Sequence of chain 1.A:
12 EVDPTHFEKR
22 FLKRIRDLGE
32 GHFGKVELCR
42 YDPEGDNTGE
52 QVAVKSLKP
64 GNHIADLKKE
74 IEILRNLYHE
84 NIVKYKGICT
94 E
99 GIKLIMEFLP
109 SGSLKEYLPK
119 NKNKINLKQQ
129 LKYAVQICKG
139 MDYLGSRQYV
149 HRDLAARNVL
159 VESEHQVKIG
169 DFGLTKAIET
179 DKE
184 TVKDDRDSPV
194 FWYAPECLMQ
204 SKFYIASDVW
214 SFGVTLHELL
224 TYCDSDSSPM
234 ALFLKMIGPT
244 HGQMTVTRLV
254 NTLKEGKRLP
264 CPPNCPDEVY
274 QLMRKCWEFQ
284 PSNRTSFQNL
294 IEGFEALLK

The protein below binds the small molecule below.
Small molecule (SMILES): O=c1[nH]ccc2c(NC3CCCCC3)ncnc12

Binding-site contacts:
Ligand atom C18 contacts residue GLU31 of chain 1.A at 3.7 Å.
Ligand atom C2 contacts residue MET104 of chain 1.A at 3.8 Å (hydrophobic).
Ligand atom N3 contacts residue GLU105 of chain 1.A at 2.9 Å (salt-bridge).
Ligand atom C5 contacts residue GLU105 of chain 1.A at 3.8 Å.
Ligand atom C19 contacts residue VAL37 of chain 1.A at 3.3 Å (hydrophobic).
Ligand atom N10 contacts residue LEU158 of chain 1.A at 4.1 Å.
Ligand atom N12 contacts residue LEU158 of chain 1.A at 4.0 Å.
Ligand atom C5 contacts residue LEU107 of chain 1.A at 3.8 Å (hydrophobic).
Ligand atom O6 contacts residue PHE106 of chain 1.A at 3.2 Å.
Ligand atom C14 contacts residue VAL37 of chain 1.A at 4.1 Å (hydrophobic).
Ligand atom C16 contacts residue ARG155 of chain 1.A at 3.5 Å.
Ligand atom C8 contacts residue VAL37 of chain 1.A at 4.1 Å (hydrophobic).
Ligand atom C2 contacts residue ALA54 of chain 1.A at 3.5 Å (hydrophobic).
Ligand atom C17 contacts residue ASN156 of chain 1.A at 3.2 Å.
Ligand atom C5 contacts residue ALA54 of chain 1.A at 3.7 Å (hydrophobic).
Ligand atom C16 contacts residue ASN156 of chain 1.A at 2.8 Å.
Ligand atom N13 contacts residue VAL37 of chain 1.A at 3.7 Å.
Ligand atom C1 contacts residue LEU158 of chain 1.A at 3.7 Å (hydrophobic).
Ligand atom O6 contacts residue ALA54 of chain 1.A at 4.1 Å.
Ligand atom C1 contacts residue MET104 of chain 1.A at 3.8 Å (hydrophobic).
Ligand atom N10 contacts residue LEU29 of chain 1.A at 4.1 Å.
Ligand atom C5 contacts residue LEU158 of chain 1.A at 3.6 Å (hydrophobic).
Ligand atom O6 contacts residue GLU105 of chain 1.A at 3.9 Å.
Ligand atom N3 contacts residue ALA54 of chain 1.A at 3.2 Å.
Ligand atom C15 contacts residue ARG155 of chain 1.A at 3.7 Å.
Ligand atom O6 contacts residue LEU29 of chain 1.A at 4.1 Å.
Ligand atom C7 contacts residue LEU158 of chain 1.A at 3.7 Å (hydrophobic).
Ligand atom N3 contacts residue LEU158 of chain 1.A at 3.6 Å.
Ligand atom O6 contacts residue LEU107 of chain 1.A at 2.8 Å (h-bond).
Ligand atom C5 contacts residue LEU29 of chain 1.A at 4.1 Å (hydrophobic).
Ligand atom C15 contacts residue ASN156 of chain 1.A at 3.6 Å.
Ligand atom C2 contacts residue LEU158 of chain 1.A at 3.6 Å (hydrophobic).
Ligand atom C8 contacts residue LEU158 of chain 1.A at 3.8 Å (hydrophobic).
Ligand atom C1 contacts residue GLY168 of chain 1.A at 3.9 Å.
Ligand atom C11 contacts residue LEU158 of chain 1.A at 4.1 Å (hydrophobic).
Ligand atom N12 contacts residue LEU29 of chain 1.A at 3.7 Å.
Ligand atom C2 contacts residue GLU105 of chain 1.A at 3.6 Å.
Ligand atom C9 contacts residue LEU158 of chain 1.A at 4.1 Å (hydrophobic).
Ligand atom C11 contacts residue LEU29 of chain 1.A at 3.8 Å (hydrophobic).
Ligand atom C7 contacts residue LEU29 of chain 1.A at 3.9 Å (hydrophobic).